Binding-site contacts:
Ligand atom C8 contacts residue GLY96 of chain 1.B at 3.0 Å.
Ligand atom N7 contacts residue GLY96 of chain 1.B at 2.3 Å (h-bond).
Ligand atom O6 contacts residue TYR101 of chain 1.B at 3.1 Å.
Ligand atom O2 contacts residue TYR51 of chain 1.A at 3.4 Å.
Ligand atom O6 contacts residue TRP99 of chain 1.A at 3.4 Å (h-bond).
Ligand atom C5 contacts residue TRP99 of chain 1.A at 3.1 Å (hydrophobic).
Ligand atom C1 contacts residue ASN36 of chain 1.A at 3.4 Å.
Ligand atom C1 contacts residue TYR94 of chain 1.B at 3.5 Å (hydrophobic).
Ligand atom N20 contacts residue TYR37 of chain 1.B at 2.9 Å (h-bond).
Ligand atom N1 contacts residue TYR101 of chain 1.B at 3.6 Å.
Ligand atom C2 contacts residue TRP99 of chain 1.A at 3.5 Å (hydrophobic).
Ligand atom C1 contacts residue TRP99 of chain 1.A at 3.5 Å (hydrophobic).
Ligand atom C6 contacts residue TRP99 of chain 1.A at 3.3 Å (hydrophobic).
Ligand atom C3 contacts residue ARG53 of chain 1.A at 3.6 Å.
Ligand atom O2 contacts residue ALA34 of chain 1.A at 3.3 Å.
Ligand atom O2 contacts residue ASN36 of chain 1.A at 3.4 Å (h-bond).
Ligand atom N7 contacts residue TYR101 of chain 1.B at 3.3 Å.
Ligand atom O19 contacts residue TYR31 of chain 1.B at 3.6 Å.
Ligand atom C14 contacts residue GLY96 of chain 1.B at 3.0 Å.
Ligand atom C22 contacts residue TYR37 of chain 1.B at 3.6 Å (hydrophobic).
Ligand atom N7 contacts residue TRP99 of chain 1.A at 3.4 Å.
Ligand atom C27 contacts residue ASP101 of chain 1.A at 3.6 Å.
Ligand atom N9 contacts residue TYR101 of chain 1.B at 3.5 Å (h-bond).
Ligand atom C5 contacts residue TYR101 of chain 1.B at 3.3 Å (hydrophobic).
Ligand atom C17 contacts residue TYR31 of chain 1.B at 3.6 Å (hydrophobic).
Ligand atom N9 contacts residue TRP99 of chain 1.A at 3.3 Å.
Ligand atom C5 contacts residue GLY96 of chain 1.B at 3.5 Å.
Ligand atom C24 contacts residue TYR37 of chain 1.B at 3.2 Å (hydrophobic).
Ligand atom C21 contacts residue TYR37 of chain 1.B at 3.5 Å (hydrophobic).
Ligand atom C4 contacts residue TRP99 of chain 1.A at 3.2 Å (hydrophobic).
Ligand atom C6 contacts residue TYR101 of chain 1.B at 3.2 Å (hydrophobic).
Ligand atom N1 contacts residue TRP99 of chain 1.A at 3.5 Å.
Ligand atom C3 contacts residue TRP99 of chain 1.A at 3.5 Å (hydrophobic).
Ligand atom O23 contacts residue TYR37 of chain 1.B at 3.5 Å (h-bond).
Ligand atom N3 contacts residue TRP99 of chain 1.A at 3.3 Å.
Ligand atom C8 contacts residue TRP99 of chain 1.A at 3.5 Å (hydrophobic).
Ligand atom C4 contacts residue TYR101 of chain 1.B at 3.6 Å (hydrophobic).
Ligand atom C8 contacts residue TYR101 of chain 1.B at 3.4 Å (hydrophobic).
Ligand atom O6 contacts residue TYR94 of chain 1.B at 2.5 Å (h-bond).
Ligand atom O6 contacts residue GLY96 of chain 1.B at 3.7 Å.

Sequence of chain 1.B:
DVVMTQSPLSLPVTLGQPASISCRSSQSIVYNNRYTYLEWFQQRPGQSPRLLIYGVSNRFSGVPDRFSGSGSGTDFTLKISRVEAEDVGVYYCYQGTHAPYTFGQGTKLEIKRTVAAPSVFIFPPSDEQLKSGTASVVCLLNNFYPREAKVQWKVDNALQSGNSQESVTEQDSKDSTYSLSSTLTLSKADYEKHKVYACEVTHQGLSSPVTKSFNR

This small molecule binds to this protein.
Small molecule (SMILES): CC[N+]1=C(C=CC=CC=C2N(CCCCCC(=O)NCCOCCOCCNC(=O)CCCc3nc4c([nH]3)c(=O)n(C)c(=O)n4C)c3cc(S(=O)(=O)O)ccc3C2(C)C)C(C)(C)c2cc(S(=O)(=O)[O-])ccc21

Sequence of chain 1.A:
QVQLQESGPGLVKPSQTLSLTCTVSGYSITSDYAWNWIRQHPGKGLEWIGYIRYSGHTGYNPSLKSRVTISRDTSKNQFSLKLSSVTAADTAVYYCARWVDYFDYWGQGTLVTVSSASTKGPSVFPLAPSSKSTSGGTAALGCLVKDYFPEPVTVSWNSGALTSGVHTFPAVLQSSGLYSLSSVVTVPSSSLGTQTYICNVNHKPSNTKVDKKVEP